The small molecule below binds the protein below.
Small molecule (SMILES): O=C(Cc1cccc(Cl)n1)Nc1cncc2ccccc12

Binding-site contacts:
Ligand atom C9 contacts residue PHE140 of chain 2.A at 3.3 Å (hydrophobic).
Ligand atom O contacts residue MET165 of chain 2.A at 3.5 Å.
Ligand atom C3 contacts residue MET49 of chain 2.A at 3.9 Å (hydrophobic).
Ligand atom C14 contacts residue ASN142 of chain 2.A at 3.6 Å.
Ligand atom C1 contacts residue ARG188 of chain 2.A at 3.8 Å.
Ligand atom C2 contacts residue MET49 of chain 2.A at 3.6 Å (hydrophobic).
Ligand atom N1 contacts residue GLU166 of chain 2.A at 3.7 Å.
Ligand atom C9 contacts residue LEU141 of chain 2.A at 3.7 Å (hydrophobic).
Ligand atom C1 contacts residue MET49 of chain 2.A at 3.6 Å (hydrophobic).
Ligand atom C11 contacts residue PHE140 of chain 2.A at 3.7 Å (hydrophobic).
Ligand atom C contacts residue MET165 of chain 2.A at 3.6 Å (hydrophobic).
Ligand atom C8 contacts residue HIS163 of chain 2.A at 3.2 Å.
Ligand atom C12 contacts residue ASN142 of chain 2.A at 3.6 Å.
Ligand atom C11 contacts residue LEU141 of chain 2.A at 3.6 Å (hydrophobic).
Ligand atom C10 contacts residue PHE140 of chain 2.A at 3.9 Å (hydrophobic).
Ligand atom C10 contacts residue LEU141 of chain 2.A at 3.6 Å (hydrophobic).
Ligand atom C10 contacts residue ASN142 of chain 2.A at 3.8 Å.
Ligand atom C8 contacts residue CYS145 of chain 2.A at 3.8 Å (hydrophobic).
Ligand atom N contacts residue CYS145 of chain 2.A at 3.5 Å (h-bond).
Ligand atom C9 contacts residue GLU166 of chain 2.A at 3.6 Å.
Ligand atom N2 contacts residue HIS164 of chain 2.A at 3.5 Å (h-bond).
Ligand atom CL contacts residue MET165 of chain 2.A at 3.3 Å.
Ligand atom C10 contacts residue GLU166 of chain 2.A at 3.9 Å.
Ligand atom C contacts residue MET49 of chain 2.A at 3.6 Å (hydrophobic).
Ligand atom C11 contacts residue ASN142 of chain 2.A at 3.5 Å.
Ligand atom N1 contacts residue SER144 of chain 2.A at 3.8 Å.
Ligand atom N2 contacts residue HIS41 of chain 2.A at 3.8 Å.
Ligand atom CL contacts residue HIS41 of chain 2.A at 3.3 Å.
Ligand atom C13 contacts residue ASN142 of chain 2.A at 3.5 Å.
Ligand atom CL contacts residue MET49 of chain 2.A at 3.8 Å.
Ligand atom C7 contacts residue CYS145 of chain 2.A at 4.0 Å (hydrophobic).
Ligand atom C11 contacts residue SER1 of chain 1.A at 3.9 Å.
Ligand atom CL contacts residue ASP187 of chain 2.A at 3.0 Å.
Ligand atom C8 contacts residue MET165 of chain 2.A at 3.9 Å (hydrophobic).
Ligand atom C8 contacts residue GLU166 of chain 2.A at 3.8 Å.
Ligand atom N1 contacts residue PHE140 of chain 2.A at 3.7 Å.
Ligand atom C11 contacts residue GLU166 of chain 2.A at 3.8 Å.
Ligand atom C6 contacts residue HIS164 of chain 2.A at 3.9 Å.
Ligand atom N1 contacts residue HIS163 of chain 2.A at 2.8 Å (h-bond).
Ligand atom O contacts residue GLU166 of chain 2.A at 3.2 Å (salt-bridge).

Sequence of chain 2.A:
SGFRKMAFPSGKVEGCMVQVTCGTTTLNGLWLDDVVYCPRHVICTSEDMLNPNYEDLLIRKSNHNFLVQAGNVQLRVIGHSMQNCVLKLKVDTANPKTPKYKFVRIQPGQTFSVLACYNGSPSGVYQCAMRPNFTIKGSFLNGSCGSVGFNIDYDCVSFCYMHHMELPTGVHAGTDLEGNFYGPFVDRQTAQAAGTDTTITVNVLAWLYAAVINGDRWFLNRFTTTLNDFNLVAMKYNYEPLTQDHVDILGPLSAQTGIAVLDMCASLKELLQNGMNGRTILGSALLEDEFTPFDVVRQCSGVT

Sequence of chain 1.A:
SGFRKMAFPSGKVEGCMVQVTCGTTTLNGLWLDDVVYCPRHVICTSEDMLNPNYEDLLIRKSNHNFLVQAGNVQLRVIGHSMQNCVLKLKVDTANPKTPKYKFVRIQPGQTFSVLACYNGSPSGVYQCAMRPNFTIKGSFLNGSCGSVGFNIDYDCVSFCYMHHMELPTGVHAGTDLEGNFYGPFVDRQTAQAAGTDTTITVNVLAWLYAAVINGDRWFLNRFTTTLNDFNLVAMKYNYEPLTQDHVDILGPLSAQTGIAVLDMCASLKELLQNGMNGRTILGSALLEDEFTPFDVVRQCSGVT